This protein binds this small molecule.
Small molecule (SMILES): Cc1ccc(S(=O)(=O)N2CCSC[C@H]2C(=O)N[C@@H](CC(C)C)C(=O)O)cc1

Sequence of chain 1.A:
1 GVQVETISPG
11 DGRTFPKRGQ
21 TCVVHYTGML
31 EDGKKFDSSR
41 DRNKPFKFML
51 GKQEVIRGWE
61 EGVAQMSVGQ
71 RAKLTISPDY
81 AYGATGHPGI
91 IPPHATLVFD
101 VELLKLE

Binding-site contacts:
Ligand atom C1 contacts residue TRP59 of chain 1.A at 3.9 Å (hydrophobic).
Ligand atom C8 contacts residue GLU54 of chain 1.A at 3.6 Å.
Ligand atom C5 contacts residue ILE56 of chain 1.A at 3.9 Å (hydrophobic).
Ligand atom C7 contacts residue GLU54 of chain 1.A at 4.0 Å.
Ligand atom C12 contacts residue ASP37 of chain 1.A at 3.9 Å.
Ligand atom O4 contacts residue ILE91 of chain 1.A at 3.9 Å.
Ligand atom O4 contacts residue PHE36 of chain 1.A at 3.5 Å.
Ligand atom C8 contacts residue TYR82 of chain 1.A at 3.7 Å (hydrophobic).
Ligand atom N1 contacts residue TYR82 of chain 1.A at 3.9 Å.
Ligand atom C3 contacts residue TYR82 of chain 1.A at 3.3 Å (hydrophobic).
Ligand atom C6 contacts residue GLU54 of chain 1.A at 3.4 Å.
Ligand atom C4 contacts residue TRP59 of chain 1.A at 3.2 Å (hydrophobic).
Ligand atom O5 contacts residue PHE99 of chain 1.A at 3.7 Å.
Ligand atom C15 contacts residue TYR82 of chain 1.A at 4.0 Å (hydrophobic).
Ligand atom O5 contacts residue PHE36 of chain 1.A at 3.7 Å.
Ligand atom O1 contacts residue ILE56 of chain 1.A at 2.8 Å (h-bond).
Ligand atom C16 contacts residue TYR82 of chain 1.A at 3.1 Å (hydrophobic).
Ligand atom O2 contacts residue ILE56 of chain 1.A at 3.9 Å.
Ligand atom C14 contacts residue ILE90 of chain 1.A at 3.8 Å (hydrophobic).
Ligand atom O4 contacts residue TYR82 of chain 1.A at 3.5 Å (h-bond).
Ligand atom C17 contacts residue HIS87 of chain 1.A at 3.5 Å.
Ligand atom S1 contacts residue VAL55 of chain 1.A at 3.7 Å.
Ligand atom C11 contacts residue TYR82 of chain 1.A at 4.0 Å (hydrophobic).
Ligand atom O1 contacts residue TYR82 of chain 1.A at 3.5 Å (h-bond).
Ligand atom C2 contacts residue TYR26 of chain 1.A at 3.7 Å (hydrophobic).
Ligand atom O4 contacts residue PHE99 of chain 1.A at 3.4 Å.
Ligand atom O1 contacts residue VAL55 of chain 1.A at 3.0 Å.
Ligand atom C15 contacts residue HIS87 of chain 1.A at 3.9 Å.
Ligand atom C6 contacts residue TYR82 of chain 1.A at 4.0 Å (hydrophobic).
Ligand atom S2 contacts residue PHE36 of chain 1.A at 3.8 Å.
Ligand atom O5 contacts residue TYR26 of chain 1.A at 3.4 Å.
Ligand atom N2 contacts residue TYR82 of chain 1.A at 3.1 Å (h-bond).
Ligand atom S1 contacts residue TRP59 of chain 1.A at 3.6 Å.
Ligand atom C17 contacts residue ILE90 of chain 1.A at 3.8 Å (hydrophobic).
Ligand atom C15 contacts residue ILE90 of chain 1.A at 3.7 Å (hydrophobic).
Ligand atom S1 contacts residue PHE46 of chain 1.A at 3.7 Å.
Ligand atom C1 contacts residue TYR26 of chain 1.A at 3.4 Å (hydrophobic).
Ligand atom O3 contacts residue GLU54 of chain 1.A at 3.3 Å (salt-bridge).
Ligand atom O2 contacts residue TYR82 of chain 1.A at 2.7 Å (h-bond).
Ligand atom C5 contacts residue TYR82 of chain 1.A at 3.0 Å (hydrophobic).